Binding-site contacts:
Ligand atom N contacts residue SER168 of chain 1.A at 2.9 Å (h-bond).
Ligand atom CD2 contacts residue HIS46 of chain 1.A at 3.2 Å.
Ligand atom CB contacts residue HIS46 of chain 1.A at 3.5 Å.
Ligand atom O contacts residue VAL216 of chain 1.A at 2.8 Å (h-bond).
Ligand atom CE2 contacts residue ASP81 of chain 1.A at 3.5 Å.
Ligand atom O contacts residue THR172 of chain 1.A at 2.9 Å (h-bond).
Ligand atom CB contacts residue LEU32 of chain 1.A at 3.2 Å (hydrophobic).
Ligand atom CG1 contacts residue PHE213 of chain 1.A at 3.5 Å (hydrophobic).
Ligand atom CG contacts residue ASP148 of chain 1.A at 3.4 Å.
Ligand atom NH2 contacts residue ASP148 of chain 1.A at 2.7 Å (salt-bridge).
Ligand atom N contacts residue THR214 of chain 1.A at 3.0 Å (h-bond).
Ligand atom O contacts residue HIS171 of chain 1.A at 3.3 Å.
Ligand atom N contacts residue THR170 of chain 1.A at 2.8 Å (h-bond).
Ligand atom OG contacts residue ALA151 of chain 1.A at 3.4 Å.
Ligand atom O contacts residue ARG49 of chain 1.A at 3.4 Å (salt-bridge).
Ligand atom OG1 contacts residue THR172 of chain 1.A at 2.6 Å (h-bond).
Ligand atom CD contacts residue THR146 of chain 1.A at 3.3 Å.
Ligand atom NE2 contacts residue ASP148 of chain 1.A at 3.5 Å (salt-bridge).
Ligand atom NH1 contacts residue ASP148 of chain 1.A at 3.0 Å (salt-bridge).
Ligand atom O contacts residue LEU169 of chain 1.A at 3.4 Å.
Ligand atom O contacts residue PHE213 of chain 1.A at 3.4 Å.
Ligand atom NE2 contacts residue THR146 of chain 1.A at 3.6 Å (h-bond).
Ligand atom OG contacts residue LEU32 of chain 1.A at 2.7 Å.
Ligand atom O contacts residue THR214 of chain 1.A at 3.6 Å (h-bond).
Ligand atom CG contacts residue HIS46 of chain 1.A at 3.4 Å.
Ligand atom CB contacts residue THR172 of chain 1.A at 3.3 Å.
Ligand atom CZ contacts residue ASP148 of chain 1.A at 3.2 Å.
Ligand atom O contacts residue THR170 of chain 1.A at 3.0 Å (h-bond).
Ligand atom O contacts residue GLY149 of chain 1.A at 3.3 Å (h-bond).
Ligand atom OE1 contacts residue HIS167 of chain 1.A at 2.7 Å (h-bond).
Ligand atom CA contacts residue SER168 of chain 1.A at 3.6 Å.
Ligand atom OG contacts residue HIS46 of chain 1.A at 2.6 Å (h-bond).
Ligand atom CA contacts residue THR214 of chain 1.A at 3.4 Å.
Ligand atom C contacts residue THR170 of chain 1.A at 3.6 Å.
Ligand atom OE1 contacts residue THR146 of chain 1.A at 2.6 Å (h-bond).
Ligand atom O contacts residue LEU215 of chain 1.A at 3.5 Å.
Ligand atom O contacts residue THR214 of chain 1.A at 2.8 Å (h-bond).
Ligand atom CB contacts residue HIS46 of chain 1.A at 3.5 Å.
Ligand atom CA contacts residue THR170 of chain 1.A at 3.3 Å.
Ligand atom CD1 contacts residue HIS46 of chain 1.A at 3.5 Å.

This protein binds this small molecule.
Small molecule (SMILES): CC(C)[C@H](NC(=O)[C@@H](NC(=O)[C@@H](N)CCC(=O)O)[C@@H](C)O)C(=O)N[C@@H](CCCN=C(N)N)C(=O)N[C@@H](Cc1ccccc1)C(=O)N[C@@H](CCC(N)=O)C(=O)N[C@H](C=O)CO

Sequence of chain 1.A:
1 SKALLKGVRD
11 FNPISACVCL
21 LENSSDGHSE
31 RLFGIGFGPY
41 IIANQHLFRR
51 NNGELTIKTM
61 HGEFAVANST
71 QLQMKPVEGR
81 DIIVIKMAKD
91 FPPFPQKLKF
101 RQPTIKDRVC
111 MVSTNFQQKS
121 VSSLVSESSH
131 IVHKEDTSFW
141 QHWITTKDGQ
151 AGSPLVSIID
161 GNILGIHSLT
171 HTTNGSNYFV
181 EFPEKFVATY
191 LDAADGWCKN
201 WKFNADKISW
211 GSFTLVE